Sequence of chain 1.A:
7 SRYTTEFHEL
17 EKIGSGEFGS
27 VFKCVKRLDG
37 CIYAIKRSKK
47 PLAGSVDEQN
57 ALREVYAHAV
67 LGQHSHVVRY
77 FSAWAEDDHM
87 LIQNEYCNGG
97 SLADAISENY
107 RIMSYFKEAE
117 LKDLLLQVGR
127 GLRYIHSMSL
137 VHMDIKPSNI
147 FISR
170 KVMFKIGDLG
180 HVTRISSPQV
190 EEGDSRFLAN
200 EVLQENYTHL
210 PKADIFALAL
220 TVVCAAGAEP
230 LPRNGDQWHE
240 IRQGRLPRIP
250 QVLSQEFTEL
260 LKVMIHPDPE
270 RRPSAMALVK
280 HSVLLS

This protein binds this small molecule.
Small molecule (SMILES): C=CCn1c(=O)c2cnc(Nc3ccc(N4CCN(C)CC4)c(Cl)c3)nc2n1-c1cccc(C(C)(C)O)n1

Binding-site contacts:
Ligand atom C14 contacts residue PHE24 of chain 1.A at 3.6 Å (hydrophobic).
Ligand atom C16 contacts residue VAL27 of chain 1.A at 3.8 Å (hydrophobic).
Ligand atom C15 contacts residue VAL27 of chain 1.A at 3.8 Å (hydrophobic).
Ligand atom C06 contacts residue ASN90 of chain 1.A at 3.5 Å.
Ligand atom C18 contacts residue PHE147 of chain 1.A at 3.3 Å (hydrophobic).
Ligand atom C20 contacts residue CYS93 of chain 1.A at 3.8 Å (hydrophobic).
Ligand atom C06 contacts residue LYS42 of chain 1.A at 3.7 Å.
Ligand atom C37 contacts residue GLU91 of chain 1.A at 3.0 Å.
Ligand atom O01 contacts residue VAL74 of chain 1.A at 3.4 Å.
Ligand atom N19 contacts residue PHE147 of chain 1.A at 3.3 Å.
Ligand atom C16 contacts residue ILE19 of chain 1.A at 3.6 Å (hydrophobic).
Ligand atom C06 contacts residue ALA40 of chain 1.A at 3.8 Å (hydrophobic).
Ligand atom N21 contacts residue CYS93 of chain 1.A at 2.8 Å (h-bond).
Ligand atom N36 contacts residue GLU91 of chain 1.A at 3.6 Å.
Ligand atom C17 contacts residue VAL27 of chain 1.A at 3.6 Å (hydrophobic).
Ligand atom CL25 contacts residue TYR92 of chain 1.A at 3.4 Å.
Ligand atom C26 contacts residue GLY96 of chain 1.A at 3.8 Å.
Ligand atom C37 contacts residue ALA40 of chain 1.A at 3.7 Å (hydrophobic).
Ligand atom C20 contacts residue PHE147 of chain 1.A at 3.7 Å (hydrophobic).
Ligand atom O13 contacts residue ASP177 of chain 1.A at 3.7 Å.
Ligand atom C38 contacts residue ALA40 of chain 1.A at 3.6 Å (hydrophobic).
Ligand atom C22 contacts residue CYS93 of chain 1.A at 3.4 Å (hydrophobic).
Ligand atom C16 contacts residue GLY20 of chain 1.A at 3.8 Å.
Ligand atom C12 contacts residue PHE24 of chain 1.A at 3.8 Å (hydrophobic).
Ligand atom C37 contacts residue CYS93 of chain 1.A at 3.8 Å (hydrophobic).
Ligand atom C32 contacts residue ASP100 of chain 1.A at 3.6 Å.
Ligand atom C35 contacts residue GLY96 of chain 1.A at 3.8 Å.
Ligand atom N03 contacts residue PHE147 of chain 1.A at 3.9 Å.
Ligand atom N07 contacts residue PHE147 of chain 1.A at 3.6 Å.
Ligand atom C08 contacts residue PHE147 of chain 1.A at 3.8 Å (hydrophobic).
Ligand atom N36 contacts residue CYS93 of chain 1.A at 3.0 Å (h-bond).
Ligand atom C23 contacts residue CYS93 of chain 1.A at 3.2 Å (hydrophobic).
Ligand atom O01 contacts residue ASN90 of chain 1.A at 3.1 Å (h-bond).
Ligand atom C34 contacts residue ILE19 of chain 1.A at 3.7 Å (hydrophobic).
Ligand atom N09 contacts residue PHE147 of chain 1.A at 3.7 Å.
Ligand atom C22 contacts residue GLY96 of chain 1.A at 3.6 Å.
Ligand atom C24 contacts residue GLY96 of chain 1.A at 3.6 Å.
Ligand atom C33 contacts residue ASP100 of chain 1.A at 3.5 Å.
Ligand atom C23 contacts residue TYR92 of chain 1.A at 3.7 Å (hydrophobic).
Ligand atom C23 contacts residue GLY96 of chain 1.A at 3.5 Å.